Sequence of chain 1.A:
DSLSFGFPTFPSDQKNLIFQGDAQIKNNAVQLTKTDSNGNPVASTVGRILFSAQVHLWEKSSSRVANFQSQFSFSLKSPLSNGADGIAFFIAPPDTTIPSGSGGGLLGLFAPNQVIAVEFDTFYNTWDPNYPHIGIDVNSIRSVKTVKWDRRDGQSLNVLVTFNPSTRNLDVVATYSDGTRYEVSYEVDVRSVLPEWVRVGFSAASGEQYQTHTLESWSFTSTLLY

This small molecule binds to this protein.
Small molecule (SMILES): OC[C@H]1O[C@H](O)[C@@H](O)[C@@H](O)[C@@H]1O

Binding-site contacts:
Ligand atom O2 contacts residue GLU221 of chain 1.A at 4.3 Å.
Ligand atom O5 contacts residue GLU221 of chain 1.A at 3.1 Å (salt-bridge).
Ligand atom C4 contacts residue GLY106 of chain 1.A at 3.7 Å.
Ligand atom C3 contacts residue GLY105 of chain 1.A at 4.2 Å.
Ligand atom C4 contacts residue GLY105 of chain 1.A at 4.0 Å.
Ligand atom O6 contacts residue ALA85 of chain 1.A at 3.6 Å.
Ligand atom O2 contacts residue GLY105 of chain 1.A at 3.5 Å.
Ligand atom O4 contacts residue GLY106 of chain 1.A at 3.5 Å (h-bond).
Ligand atom O2 contacts residue GLY220 of chain 1.A at 3.5 Å.
Ligand atom O4 contacts residue GLY105 of chain 1.A at 4.3 Å.
Ligand atom C5 contacts residue GLU221 of chain 1.A at 4.2 Å.
Ligand atom C1 contacts residue GLY220 of chain 1.A at 4.5 Å.
Ligand atom O3 contacts residue GLY105 of chain 1.A at 3.6 Å.
Ligand atom O6 contacts residue GLU221 of chain 1.A at 3.3 Å (salt-bridge).
Ligand atom C6 contacts residue GLN222 of chain 1.A at 3.0 Å.
Ligand atom C3 contacts residue GLY106 of chain 1.A at 3.9 Å.
Ligand atom O6 contacts residue GLN222 of chain 1.A at 3.1 Å (h-bond).
Ligand atom C2 contacts residue GLY105 of chain 1.A at 4.5 Å.
Ligand atom C5 contacts residue ASP86 of chain 1.A at 4.0 Å.
Ligand atom C5 contacts residue GLN222 of chain 1.A at 3.7 Å.
Ligand atom O5 contacts residue GLN222 of chain 1.A at 3.7 Å.
Ligand atom C6 contacts residue ASP86 of chain 1.A at 3.5 Å.
Ligand atom O4 contacts residue ASP86 of chain 1.A at 2.6 Å (salt-bridge).
Ligand atom C4 contacts residue ASP86 of chain 1.A at 3.3 Å.
Ligand atom O3 contacts residue GLY106 of chain 1.A at 3.0 Å (h-bond).
Ligand atom C1 contacts residue GLU221 of chain 1.A at 3.9 Å.
Ligand atom C6 contacts residue GLU221 of chain 1.A at 4.0 Å.
Ligand atom O5 contacts residue GLY220 of chain 1.A at 3.8 Å.
Ligand atom O6 contacts residue GLY220 of chain 1.A at 3.1 Å (h-bond).
Ligand atom O6 contacts residue ASP86 of chain 1.A at 2.7 Å (salt-bridge).
Ligand atom O3 contacts residue GLY104 of chain 1.A at 4.3 Å.
Ligand atom C6 contacts residue ALA85 of chain 1.A at 4.0 Å (hydrophobic).
Ligand atom O6 contacts residue SER219 of chain 1.A at 4.4 Å.
Ligand atom C6 contacts residue GLY220 of chain 1.A at 4.5 Å.